This small molecule binds to this protein.
Small molecule (SMILES): NCC(=O)O

Sequence of chain 40.C:
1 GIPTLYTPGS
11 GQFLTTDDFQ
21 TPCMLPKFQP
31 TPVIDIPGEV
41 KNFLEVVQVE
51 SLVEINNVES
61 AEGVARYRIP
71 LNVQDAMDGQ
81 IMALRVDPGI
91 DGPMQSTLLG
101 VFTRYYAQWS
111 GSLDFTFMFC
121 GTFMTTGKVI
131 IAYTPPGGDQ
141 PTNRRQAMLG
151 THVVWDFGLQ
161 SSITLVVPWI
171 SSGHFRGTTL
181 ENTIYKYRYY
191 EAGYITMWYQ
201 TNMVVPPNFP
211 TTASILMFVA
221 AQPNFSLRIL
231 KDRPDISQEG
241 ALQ

Binding-site contacts:
Ligand atom CA contacts residue MET247 of chain 40.A at 4.1 Å (hydrophobic).
Ligand atom CA contacts residue GLN95 of chain 40.C at 4.2 Å.
Ligand atom O contacts residue ASP235 of chain 40.C at 4.5 Å.
Ligand atom N contacts residue MET247 of chain 40.A at 3.8 Å.
Ligand atom O contacts residue MET247 of chain 40.A at 3.4 Å (h-bond).
Ligand atom N contacts residue PHE264 of chain 40.A at 3.5 Å (h-bond).
Ligand atom N contacts residue CYS1 of chain 40.E at 1.3 Å.
Ligand atom C contacts residue CYS1 of chain 40.E at 2.8 Å (hydrophobic).
Ligand atom O contacts residue SER96 of chain 40.C at 3.6 Å.
Ligand atom C contacts residue GLN95 of chain 40.C at 3.1 Å.
Ligand atom C contacts residue ASP235 of chain 40.C at 4.0 Å.
Ligand atom O contacts residue GLN95 of chain 40.C at 3.3 Å (h-bond).
Ligand atom O contacts residue CYS1 of chain 40.E at 3.7 Å.
Ligand atom CA contacts residue CYS1 of chain 40.E at 2.4 Å (hydrophobic).
Ligand atom C contacts residue PHE264 of chain 40.A at 3.8 Å (hydrophobic).
Ligand atom CA contacts residue CYS265 of chain 40.A at 4.4 Å (hydrophobic).
Ligand atom OXT contacts residue CYS1 of chain 40.E at 2.7 Å (h-bond).
Ligand atom OXT contacts residue PHE264 of chain 40.A at 4.2 Å.
Ligand atom OXT contacts residue ASP235 of chain 40.C at 2.9 Å (salt-bridge).
Ligand atom CA contacts residue PHE264 of chain 40.A at 3.1 Å (hydrophobic).
Ligand atom OXT contacts residue GLN95 of chain 40.C at 2.7 Å (h-bond).
Ligand atom O contacts residue PHE264 of chain 40.A at 3.9 Å.
Ligand atom C contacts residue MET247 of chain 40.A at 3.9 Å (hydrophobic).

Sequence of chain 40.A:
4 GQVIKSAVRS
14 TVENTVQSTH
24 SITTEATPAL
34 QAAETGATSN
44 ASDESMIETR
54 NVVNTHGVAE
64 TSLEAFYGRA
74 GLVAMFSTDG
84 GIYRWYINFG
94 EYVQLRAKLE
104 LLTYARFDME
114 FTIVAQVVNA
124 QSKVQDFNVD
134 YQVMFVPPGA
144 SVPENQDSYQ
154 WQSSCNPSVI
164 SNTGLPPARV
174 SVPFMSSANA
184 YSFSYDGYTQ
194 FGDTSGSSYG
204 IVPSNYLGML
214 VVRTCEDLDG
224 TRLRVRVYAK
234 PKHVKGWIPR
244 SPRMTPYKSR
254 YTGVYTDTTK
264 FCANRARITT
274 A